A protein and the small-molecule ligand that binds it are described below.
Small molecule (SMILES): CC(=O)N[C@H]1[C@H](O[C@H]2[C@H](O)[C@@H](NC(C)=O)CO[C@@H]2CO)O[C@H](CO)[C@@H](O[C@@H]2O[C@H](CO[C@H]3O[C@H](CO)[C@@H](O)[C@H](O[C@H]4O[C@H](CO)[C@@H](O)[C@H](O)[C@@H]4O)[C@@H]3O)[C@@H](O)[C@H](O[C@H]3O[C@H](CO)[C@@H](O)[C@H](O)[C@@H]3O)[C@@H]2O)[C@@H]1O

Sequence of chain 1.F:
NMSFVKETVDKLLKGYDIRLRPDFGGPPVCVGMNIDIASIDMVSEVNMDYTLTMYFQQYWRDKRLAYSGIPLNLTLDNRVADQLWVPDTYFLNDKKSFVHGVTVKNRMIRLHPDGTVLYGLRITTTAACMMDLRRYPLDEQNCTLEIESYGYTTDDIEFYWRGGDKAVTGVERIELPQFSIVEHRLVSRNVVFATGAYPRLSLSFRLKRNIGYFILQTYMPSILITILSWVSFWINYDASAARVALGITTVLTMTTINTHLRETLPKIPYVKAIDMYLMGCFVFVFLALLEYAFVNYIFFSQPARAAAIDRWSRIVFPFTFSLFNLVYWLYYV

Sequence of chain 1.C:
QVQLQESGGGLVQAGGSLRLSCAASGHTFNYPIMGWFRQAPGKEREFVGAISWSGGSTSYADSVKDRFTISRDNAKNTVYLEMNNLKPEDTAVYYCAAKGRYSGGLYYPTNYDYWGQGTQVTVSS

Binding-site contacts:
Ligand atom C2 contacts residue ARG217 of chain 1.F at 3.8 Å.
Ligand atom C1 contacts residue SER220 of chain 1.F at 4.1 Å.
Ligand atom C5 contacts residue ASN30 of chain 1.C at 4.2 Å.
Ligand atom C6 contacts residue ASN30 of chain 1.C at 3.9 Å.
Ligand atom O7 contacts residue ARG217 of chain 1.F at 3.6 Å.
Ligand atom O6 contacts residue ASN30 of chain 1.C at 2.8 Å (h-bond).
Ligand atom C7 contacts residue ASN174 of chain 1.F at 3.7 Å.
Ligand atom N2 contacts residue VAL219 of chain 1.F at 4.2 Å.
Ligand atom O7 contacts residue ARG221 of chain 1.F at 1.3 Å (salt-bridge).
Ligand atom O5 contacts residue ASN30 of chain 1.C at 3.5 Å (h-bond).
Ligand atom C8 contacts residue ARG221 of chain 1.F at 3.2 Å.
Ligand atom O7 contacts residue PHE237 of chain 1.F at 4.0 Å.
Ligand atom O5 contacts residue SER220 of chain 1.F at 4.0 Å.
Ligand atom C7 contacts residue ARG221 of chain 1.F at 2.2 Å.
Ligand atom C2 contacts residue VAL219 of chain 1.F at 4.0 Å (hydrophobic).
Ligand atom O7 contacts residue ASN174 of chain 1.F at 3.6 Å.
Ligand atom C8 contacts residue GLU215 of chain 1.F at 4.0 Å.
Ligand atom N2 contacts residue ARG217 of chain 1.F at 3.2 Å (salt-bridge).
Ligand atom O3 contacts residue VAL219 of chain 1.F at 3.9 Å.
Ligand atom C5 contacts residue SER236 of chain 1.F at 4.2 Å.
Ligand atom C3 contacts residue ASN174 of chain 1.F at 3.8 Å.
Ligand atom O7 contacts residue SER236 of chain 1.F at 3.3 Å.
Ligand atom C6 contacts residue SER220 of chain 1.F at 3.8 Å.
Ligand atom C8 contacts residue TYR31 of chain 1.C at 3.2 Å (hydrophobic).
Ligand atom O5 contacts residue ASN174 of chain 1.F at 2.3 Å (h-bond).
Ligand atom O6 contacts residue SER220 of chain 1.F at 4.2 Å.
Ligand atom C8 contacts residue ARG238 of chain 1.F at 3.7 Å.
Ligand atom C3 contacts residue ARG217 of chain 1.F at 3.5 Å.
Ligand atom O3 contacts residue ARG217 of chain 1.F at 2.4 Å (salt-bridge).
Ligand atom N2 contacts residue ASN174 of chain 1.F at 3.0 Å (h-bond).
Ligand atom C1 contacts residue ASN174 of chain 1.F at 1.4 Å.
Ligand atom C5 contacts residue ASN174 of chain 1.F at 3.6 Å.
Ligand atom C8 contacts residue ARG217 of chain 1.F at 3.7 Å.
Ligand atom C4 contacts residue ASN174 of chain 1.F at 4.2 Å.
Ligand atom C2 contacts residue ASN174 of chain 1.F at 2.5 Å.
Ligand atom C7 contacts residue ASP113 of chain 1.C at 4.1 Å.
Ligand atom C8 contacts residue ASP113 of chain 1.C at 3.3 Å.
Ligand atom N2 contacts residue ARG221 of chain 1.F at 3.1 Å (salt-bridge).
Ligand atom C7 contacts residue ARG217 of chain 1.F at 3.6 Å.
Ligand atom O3 contacts residue ASP113 of chain 1.C at 3.6 Å.